Sequence of chain 1.H:
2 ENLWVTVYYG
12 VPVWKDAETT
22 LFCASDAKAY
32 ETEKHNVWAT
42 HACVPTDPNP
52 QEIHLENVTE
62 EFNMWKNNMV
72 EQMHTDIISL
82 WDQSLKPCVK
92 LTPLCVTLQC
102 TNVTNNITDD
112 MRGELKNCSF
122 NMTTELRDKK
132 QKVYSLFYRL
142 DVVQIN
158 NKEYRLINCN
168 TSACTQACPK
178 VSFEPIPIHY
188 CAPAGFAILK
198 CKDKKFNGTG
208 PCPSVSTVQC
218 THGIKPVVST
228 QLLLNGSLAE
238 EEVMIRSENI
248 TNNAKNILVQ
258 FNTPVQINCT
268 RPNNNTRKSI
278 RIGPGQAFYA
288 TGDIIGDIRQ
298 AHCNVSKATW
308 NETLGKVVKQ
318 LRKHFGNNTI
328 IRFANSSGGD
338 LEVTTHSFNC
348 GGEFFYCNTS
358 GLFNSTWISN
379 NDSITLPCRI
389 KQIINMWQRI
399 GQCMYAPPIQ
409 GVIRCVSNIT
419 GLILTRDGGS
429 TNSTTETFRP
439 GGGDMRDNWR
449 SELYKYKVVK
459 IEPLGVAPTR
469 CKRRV

A protein and the small-molecule ligand that binds it are described below.
Small molecule (SMILES): CC(=O)N[C@@H]1[C@@H](O)[C@H](O)[C@@H](CO)O[C@H]1O

Binding-site contacts:
Ligand atom O7 contacts residue NAG1 of chain 1.JA at 3.2 Å.
Ligand atom O5 contacts residue PRO261 of chain 1.H at 3.7 Å.
Ligand atom O7 contacts residue ASN232 of chain 1.H at 4.3 Å.
Ligand atom C6 contacts residue LEU235 of chain 1.H at 4.4 Å (hydrophobic).
Ligand atom O7 contacts residue ASN416 of chain 1.H at 4.4 Å.
Ligand atom C4 contacts residue ASN416 of chain 1.H at 4.2 Å.
Ligand atom C7 contacts residue ASN416 of chain 1.H at 3.8 Å.
Ligand atom C8 contacts residue ASN416 of chain 1.H at 4.3 Å.
Ligand atom C5 contacts residue ASN416 of chain 1.H at 3.7 Å.
Ligand atom C3 contacts residue ASN416 of chain 1.H at 3.8 Å.
Ligand atom C1 contacts residue PRO261 of chain 1.H at 4.3 Å (hydrophobic).
Ligand atom C7 contacts residue NAG1 of chain 1.JA at 4.3 Å.
Ligand atom C1 contacts residue ASN416 of chain 1.H at 1.4 Å.
Ligand atom N2 contacts residue ASN416 of chain 1.H at 2.9 Å (h-bond).
Ligand atom O6 contacts residue LEU235 of chain 1.H at 3.8 Å.
Ligand atom O5 contacts residue ASN416 of chain 1.H at 2.4 Å (h-bond).
Ligand atom C2 contacts residue ASN416 of chain 1.H at 2.4 Å.
Ligand atom C6 contacts residue PRO261 of chain 1.H at 4.5 Å (hydrophobic).